Binding-site contacts:
Ligand atom C4 contacts residue NAI1 of chain 1.G at 3.8 Å.
Ligand atom C4 contacts residue VAL294 of chain 1.A at 3.6 Å (hydrophobic).
Ligand atom C7 contacts residue ILE318 of chain 1.A at 4.2 Å (hydrophobic).
Ligand atom O contacts residue CYS46 of chain 1.A at 3.6 Å.
Ligand atom O contacts residue CYS174 of chain 1.A at 3.3 Å (h-bond).
Ligand atom C5 contacts residue LEU116 of chain 1.A at 3.5 Å (hydrophobic).
Ligand atom C3 contacts residue NAI1 of chain 1.G at 3.6 Å.
Ligand atom N contacts residue NAI1 of chain 1.G at 3.9 Å.
Ligand atom C contacts residue NAI1 of chain 1.G at 3.6 Å.
Ligand atom C7 contacts residue SER310 of chain 1.B at 3.8 Å.
Ligand atom C contacts residue HIS67 of chain 1.A at 3.1 Å.
Ligand atom C contacts residue PHE93 of chain 1.A at 3.6 Å (hydrophobic).
Ligand atom C6 contacts residue LEU309 of chain 1.B at 3.9 Å (hydrophobic).
Ligand atom N contacts residue ZN1 of chain 1.E at 4.2 Å.
Ligand atom C7 contacts residue MET306 of chain 1.B at 3.7 Å (hydrophobic).
Ligand atom C contacts residue CYS174 of chain 1.A at 3.5 Å (hydrophobic).
Ligand atom O contacts residue NAI1 of chain 1.G at 3.2 Å.
Ligand atom C contacts residue SER48 of chain 1.A at 3.6 Å.
Ligand atom C2 contacts residue SER48 of chain 1.A at 3.6 Å.
Ligand atom C3 contacts residue LEU116 of chain 1.A at 4.2 Å (hydrophobic).
Ligand atom C1 contacts residue LEU57 of chain 1.A at 3.6 Å (hydrophobic).
Ligand atom C1 contacts residue SER48 of chain 1.A at 3.7 Å.
Ligand atom C2 contacts residue NAI1 of chain 1.G at 4.0 Å.
Ligand atom O contacts residue ZN1 of chain 1.E at 2.2 Å.
Ligand atom C5 contacts residue ILE318 of chain 1.A at 3.7 Å (hydrophobic).
Ligand atom C7 contacts residue LEU309 of chain 1.B at 3.5 Å (hydrophobic).
Ligand atom C3 contacts residue ILE318 of chain 1.A at 4.2 Å (hydrophobic).
Ligand atom O contacts residue SER48 of chain 1.A at 2.7 Å (h-bond).
Ligand atom C6 contacts residue LEU116 of chain 1.A at 3.4 Å (hydrophobic).
Ligand atom C3 contacts residue PHE93 of chain 1.A at 3.9 Å (hydrophobic).
Ligand atom N contacts residue SER48 of chain 1.A at 4.0 Å.
Ligand atom C2 contacts residue PHE93 of chain 1.A at 4.2 Å (hydrophobic).
Ligand atom O contacts residue HIS67 of chain 1.A at 3.0 Å (h-bond).
Ligand atom C6 contacts residue MET306 of chain 1.B at 4.0 Å (hydrophobic).
Ligand atom N contacts residue LEU141 of chain 1.A at 4.2 Å.
Ligand atom N contacts residue PHE93 of chain 1.A at 3.3 Å.
Ligand atom C7 contacts residue LEU116 of chain 1.A at 3.6 Å (hydrophobic).
Ligand atom C contacts residue ZN1 of chain 1.E at 2.9 Å.
Ligand atom C5 contacts residue NAI1 of chain 1.G at 3.9 Å.
Ligand atom C4 contacts residue LEU116 of chain 1.A at 3.9 Å (hydrophobic).

Sequence of chain 1.B:
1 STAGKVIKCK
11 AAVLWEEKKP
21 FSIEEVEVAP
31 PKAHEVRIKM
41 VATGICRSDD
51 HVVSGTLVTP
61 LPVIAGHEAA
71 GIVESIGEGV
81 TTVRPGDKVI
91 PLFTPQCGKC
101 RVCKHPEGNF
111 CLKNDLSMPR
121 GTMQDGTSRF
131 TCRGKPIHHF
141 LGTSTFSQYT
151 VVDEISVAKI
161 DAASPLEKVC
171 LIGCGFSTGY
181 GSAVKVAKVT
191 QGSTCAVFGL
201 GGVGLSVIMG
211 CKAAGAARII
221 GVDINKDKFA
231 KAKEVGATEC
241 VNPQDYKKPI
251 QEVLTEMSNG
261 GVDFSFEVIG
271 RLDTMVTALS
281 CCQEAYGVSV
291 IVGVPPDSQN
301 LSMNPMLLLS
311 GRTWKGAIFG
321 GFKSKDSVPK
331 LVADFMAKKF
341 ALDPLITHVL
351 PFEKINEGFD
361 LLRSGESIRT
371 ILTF

Sequence of chain 1.A:
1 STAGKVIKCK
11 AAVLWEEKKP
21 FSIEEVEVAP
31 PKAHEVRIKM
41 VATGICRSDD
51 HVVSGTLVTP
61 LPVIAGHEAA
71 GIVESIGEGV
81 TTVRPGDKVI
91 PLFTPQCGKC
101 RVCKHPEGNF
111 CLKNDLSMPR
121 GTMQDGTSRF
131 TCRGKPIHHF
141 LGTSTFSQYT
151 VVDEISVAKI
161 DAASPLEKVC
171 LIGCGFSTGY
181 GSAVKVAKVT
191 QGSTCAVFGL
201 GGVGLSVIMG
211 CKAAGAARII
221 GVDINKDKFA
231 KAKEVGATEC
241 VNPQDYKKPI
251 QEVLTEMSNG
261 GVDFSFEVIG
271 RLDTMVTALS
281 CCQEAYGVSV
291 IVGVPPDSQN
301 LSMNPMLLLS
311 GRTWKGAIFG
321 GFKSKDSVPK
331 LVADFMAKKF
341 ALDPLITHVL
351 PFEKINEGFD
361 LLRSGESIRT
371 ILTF

This small molecule binds to this protein.
Small molecule (SMILES): CCCCC[C@@H](C)NC=O